Sequence of chain 1.A:
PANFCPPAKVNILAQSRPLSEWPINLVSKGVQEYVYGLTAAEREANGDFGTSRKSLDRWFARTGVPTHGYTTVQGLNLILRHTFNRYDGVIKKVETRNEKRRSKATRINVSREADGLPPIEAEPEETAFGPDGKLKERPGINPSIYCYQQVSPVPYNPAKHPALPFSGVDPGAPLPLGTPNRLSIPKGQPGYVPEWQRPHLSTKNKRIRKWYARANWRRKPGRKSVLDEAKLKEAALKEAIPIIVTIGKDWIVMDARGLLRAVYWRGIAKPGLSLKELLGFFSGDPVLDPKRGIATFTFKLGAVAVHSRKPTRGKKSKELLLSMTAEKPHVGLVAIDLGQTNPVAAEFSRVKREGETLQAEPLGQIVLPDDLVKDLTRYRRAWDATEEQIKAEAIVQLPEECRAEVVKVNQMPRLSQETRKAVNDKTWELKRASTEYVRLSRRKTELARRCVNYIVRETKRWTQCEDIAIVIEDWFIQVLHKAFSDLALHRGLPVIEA

This protein binds this small molecule.
Small molecule (SMILES): Cc1cn([C@H]2C[C@H](O[P](=O)(O)OC[C@H]3O[C@@H](n4ccc(N)nc4=O)C[C@@H]3O)[C@@H](CO[P](=O)(O)O[C@H]3C[C@H](n4cc(C)c(=O)[nH]c4=O)O[C@@H]3CO[P](=O)(O)O[C@H]3C[C@H](n4cnc5c(N)ncnc54)O[C@@H]3CO[P](=O)(O)O[C@H]3C[C@H](n4cnc5c(N)ncnc54)O[C@@H]3CO[P](=O)(O)O[C@H]3C[C@H](n4ccc(N)nc4=O)O[C@@H]3CO[P](=O)(O)O[C@H]3C[C@H](n4ccc(N)nc4=O)O[C@@H]3COP(=O)=O)O2)c(=O)[nH]c1=O

Binding-site contacts:
Ligand atom N9 contacts residue GLN203 of chain 1.A at 3.7 Å.
Ligand atom OP2 contacts residue ARG106 of chain 1.A at 3.1 Å (salt-bridge).
Ligand atom C1' contacts residue GLN203 of chain 1.A at 4.0 Å.
Ligand atom P contacts residue VAL126 of chain 1.A at 4.1 Å.
Ligand atom C8 contacts residue GLN203 of chain 1.A at 3.2 Å.
Ligand atom OP1 contacts residue ARG106 of chain 1.A at 3.8 Å.
Ligand atom N6 contacts residue GLN127 of chain 1.A at 4.3 Å.
Ligand atom OP2 contacts residue VAL126 of chain 1.A at 4.2 Å.
Ligand atom C5 contacts residue GLN203 of chain 1.A at 4.2 Å.
Ligand atom C7 contacts residue VAL126 of chain 1.A at 4.2 Å (hydrophobic).
Ligand atom OP2 contacts residue THR124 of chain 1.A at 3.9 Å.
Ligand atom OP2 contacts residue SER105 of chain 1.A at 3.4 Å.
Ligand atom N7 contacts residue GLN203 of chain 1.A at 3.0 Å (h-bond).
Ligand atom OP1 contacts residue VAL126 of chain 1.A at 4.4 Å.
Ligand atom C7 contacts residue THR104 of chain 1.A at 3.5 Å.
Ligand atom C2' contacts residue GLN203 of chain 1.A at 3.3 Å.
Ligand atom OP2 contacts residue VAL126 of chain 1.A at 3.1 Å (h-bond).
Ligand atom O4 contacts residue ASN130 of chain 1.A at 4.3 Å.
Ligand atom C3' contacts residue ARG106 of chain 1.A at 4.3 Å.
Ligand atom OP2 contacts residue THR104 of chain 1.A at 4.5 Å.
Ligand atom OP1 contacts residue SER105 of chain 1.A at 4.5 Å.
Ligand atom OP2 contacts residue THR125 of chain 1.A at 3.7 Å.
Ligand atom C3' contacts residue GLN203 of chain 1.A at 4.3 Å.
Ligand atom C5' contacts residue GLN203 of chain 1.A at 3.9 Å.
Ligand atom C2' contacts residue VAL126 of chain 1.A at 4.2 Å (hydrophobic).
Ligand atom O5' contacts residue VAL126 of chain 1.A at 3.8 Å.
Ligand atom OP1 contacts residue ARG106 of chain 1.A at 3.7 Å.
Ligand atom N7 contacts residue GLN127 of chain 1.A at 4.2 Å.
Ligand atom C4 contacts residue GLN203 of chain 1.A at 4.4 Å.
Ligand atom N6 contacts residue GLN202 of chain 1.A at 3.8 Å.
Ligand atom OP1 contacts residue THR124 of chain 1.A at 4.3 Å.
Ligand atom C3' contacts residue VAL126 of chain 1.A at 4.3 Å (hydrophobic).
Ligand atom P contacts residue ARG106 of chain 1.A at 3.9 Å.
Ligand atom O4 contacts residue GLN127 of chain 1.A at 3.4 Å (h-bond).
Ligand atom P contacts residue SER105 of chain 1.A at 4.5 Å.